Sequence of chain 1.C:
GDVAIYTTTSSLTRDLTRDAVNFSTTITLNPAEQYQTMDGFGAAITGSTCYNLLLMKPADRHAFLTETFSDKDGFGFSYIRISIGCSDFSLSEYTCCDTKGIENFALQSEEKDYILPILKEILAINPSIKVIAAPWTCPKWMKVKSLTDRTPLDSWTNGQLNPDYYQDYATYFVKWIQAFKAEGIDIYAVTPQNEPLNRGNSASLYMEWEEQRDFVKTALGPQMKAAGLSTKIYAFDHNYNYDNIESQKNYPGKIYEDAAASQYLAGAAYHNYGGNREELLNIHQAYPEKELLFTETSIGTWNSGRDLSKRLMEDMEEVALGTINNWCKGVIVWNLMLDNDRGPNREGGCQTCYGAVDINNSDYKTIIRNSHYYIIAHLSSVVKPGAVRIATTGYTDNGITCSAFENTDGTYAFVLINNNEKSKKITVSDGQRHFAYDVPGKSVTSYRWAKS

Binding-site contacts:
Ligand atom C1 contacts residue TYR314 of chain 1.C at 3.6 Å (hydrophobic).
Ligand atom O6 contacts residue BGC1 of chain 1.K at 1.3 Å.
Ligand atom C4 contacts residue TRP375 of chain 1.C at 3.7 Å (hydrophobic).
Ligand atom O3 contacts residue ASN242 of chain 1.C at 2.7 Å (h-bond).
Ligand atom C2 contacts residue GLU337 of chain 1.C at 3.5 Å.
Ligand atom N5 contacts residue TYR314 of chain 1.C at 3.4 Å.
Ligand atom O2 contacts residue TRP177 of chain 1.C at 3.6 Å.
Ligand atom O3 contacts residue TRP375 of chain 1.C at 4.0 Å.
Ligand atom C1 contacts residue GLU236 of chain 1.C at 3.2 Å.
Ligand atom O2 contacts residue GLU337 of chain 1.C at 2.7 Å (salt-bridge).
Ligand atom N5 contacts residue BGC1 of chain 1.K at 4.0 Å.
Ligand atom C5 contacts residue TRP375 of chain 1.C at 3.8 Å (hydrophobic).
Ligand atom O2 contacts residue GLU236 of chain 1.C at 3.6 Å.
Ligand atom C5 contacts residue TYR314 of chain 1.C at 3.9 Å (hydrophobic).
Ligand atom C1 contacts residue GLU337 of chain 1.C at 3.0 Å.
Ligand atom C3 contacts residue GLU337 of chain 1.C at 3.7 Å.
Ligand atom C4 contacts residue ASP129 of chain 1.C at 3.5 Å.
Ligand atom C3 contacts residue ASN242 of chain 1.C at 3.6 Å.
Ligand atom O4 contacts residue PHE130 of chain 1.C at 3.6 Å.
Ligand atom C3 contacts residue ASP129 of chain 1.C at 3.7 Å.
Ligand atom C5 contacts residue SER339 of chain 1.C at 3.8 Å.
Ligand atom C5 contacts residue GLU337 of chain 1.C at 3.3 Å.
Ligand atom O3 contacts residue ASP129 of chain 1.C at 2.6 Å (salt-bridge).
Ligand atom C4 contacts residue ASN242 of chain 1.C at 4.0 Å.
Ligand atom C3 contacts residue TRP375 of chain 1.C at 3.9 Å (hydrophobic).
Ligand atom C2 contacts residue GLU236 of chain 1.C at 3.6 Å.
Ligand atom O4 contacts residue CYS391 of chain 1.C at 3.6 Å.
Ligand atom C2 contacts residue ASN235 of chain 1.C at 4.0 Å.
Ligand atom O6 contacts residue CYS391 of chain 1.C at 3.9 Å.
Ligand atom C6 contacts residue BGC1 of chain 1.K at 2.4 Å.
Ligand atom C6 contacts residue CYS394 of chain 1.C at 4.0 Å (hydrophobic).
Ligand atom O4 contacts residue TRP375 of chain 1.C at 2.9 Å (h-bond).
Ligand atom O3 contacts residue TRP177 of chain 1.C at 3.0 Å (h-bond).
Ligand atom C2 contacts residue ASN242 of chain 1.C at 3.6 Å.
Ligand atom C6 contacts residue SER339 of chain 1.C at 3.6 Å.
Ligand atom C5 contacts residue BGC1 of chain 1.K at 3.7 Å.
Ligand atom O4 contacts residue ASP129 of chain 1.C at 2.6 Å (salt-bridge).
Ligand atom C3 contacts residue TRP177 of chain 1.C at 3.9 Å (hydrophobic).
Ligand atom N5 contacts residue GLU337 of chain 1.C at 3.0 Å (salt-bridge).
Ligand atom O2 contacts residue ASN235 of chain 1.C at 2.9 Å (h-bond).

The small molecule below binds the protein below.
Small molecule (SMILES): OC[C@H]1NC[C@H](O)[C@@H](O)[C@@H]1O